Sequence of chain 1.A:
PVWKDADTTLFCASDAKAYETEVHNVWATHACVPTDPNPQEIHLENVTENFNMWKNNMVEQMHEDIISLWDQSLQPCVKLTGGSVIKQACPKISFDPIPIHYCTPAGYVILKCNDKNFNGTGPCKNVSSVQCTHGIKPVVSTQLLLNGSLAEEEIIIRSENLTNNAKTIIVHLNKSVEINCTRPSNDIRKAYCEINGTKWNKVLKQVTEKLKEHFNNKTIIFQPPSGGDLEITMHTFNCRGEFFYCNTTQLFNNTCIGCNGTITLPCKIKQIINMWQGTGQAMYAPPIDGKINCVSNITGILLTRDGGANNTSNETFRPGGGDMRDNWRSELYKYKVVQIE

The small molecule below binds the protein below.
Small molecule (SMILES): CC(=O)N[C@@H]1[C@@H](O)[C@H](O)[C@@H](CO)O[C@H]1O

Binding-site contacts:
Ligand atom N2 contacts residue ASN261 of chain 1.A at 2.9 Å (h-bond).
Ligand atom O5 contacts residue THR257 of chain 1.A at 3.9 Å.
Ligand atom C5 contacts residue ASN261 of chain 1.A at 3.5 Å.
Ligand atom C2 contacts residue ASN261 of chain 1.A at 2.6 Å.
Ligand atom C7 contacts residue ASN261 of chain 1.A at 3.5 Å.
Ligand atom O7 contacts residue ASN261 of chain 1.A at 3.4 Å (h-bond).
Ligand atom C1 contacts residue ASN261 of chain 1.A at 1.4 Å.
Ligand atom C1 contacts residue THR257 of chain 1.A at 3.8 Å.
Ligand atom C8 contacts residue ASN261 of chain 1.A at 3.9 Å.
Ligand atom O6 contacts residue PRO232 of chain 1.A at 3.4 Å.
Ligand atom O5 contacts residue PRO232 of chain 1.A at 4.1 Å.
Ligand atom C5 contacts residue THR257 of chain 1.A at 4.3 Å.
Ligand atom C4 contacts residue ASN261 of chain 1.A at 4.2 Å.
Ligand atom C3 contacts residue ASN261 of chain 1.A at 3.8 Å.
Ligand atom O5 contacts residue ASN261 of chain 1.A at 2.3 Å (h-bond).
Ligand atom O6 contacts residue THR257 of chain 1.A at 4.3 Å.
Ligand atom C6 contacts residue PRO232 of chain 1.A at 4.4 Å (hydrophobic).